The protein below binds the small molecule below.
Small molecule (SMILES): CC(=O)O[C@H]1C(=O)[C@@]2(C)[C@H]([C@H](OC(=O)c3ccccc3)[C@]3(O)C[C@H](OC(=O)[C@H](O)[C@@H](NC(=O)c4ccccc4)c4ccccc4)C(C)=C1C3(C)C)[C@]1(OC(C)=O)CO[C@@H]1C[C@@H]2O

Binding-site contacts:
Ligand atom C14 contacts residue LEU215 of chain 7.D at 3.3 Å (hydrophobic).
Ligand atom O05 contacts residue LEU361 of chain 7.D at 3.2 Å.
Ligand atom C08 contacts residue HIS227 of chain 7.D at 3.1 Å.
Ligand atom O07 contacts residue THR274 of chain 7.D at 3.7 Å.
Ligand atom C31 contacts residue HIS227 of chain 7.D at 3.6 Å.
Ligand atom O06 contacts residue PRO272 of chain 7.D at 3.7 Å.
Ligand atom C40 contacts residue VAL23 of chain 7.D at 3.7 Å (hydrophobic).
Ligand atom C15 contacts residue PRO272 of chain 7.D at 3.3 Å (hydrophobic).
Ligand atom O01 contacts residue ARG276 of chain 7.D at 3.7 Å.
Ligand atom O10 contacts residue GLY360 of chain 7.D at 3.8 Å.
Ligand atom C16 contacts residue PRO272 of chain 7.D at 3.8 Å (hydrophobic).
Ligand atom O06 contacts residue THR274 of chain 7.D at 2.9 Å (h-bond).
Ligand atom C44 contacts residue LEU361 of chain 7.D at 3.1 Å (hydrophobic).
Ligand atom C28 contacts residue PRO358 of chain 7.D at 3.7 Å (hydrophobic).
Ligand atom C39 contacts residue ALA231 of chain 7.D at 3.7 Å (hydrophobic).
Ligand atom C16 contacts residue THR274 of chain 7.D at 3.6 Å.
Ligand atom C15 contacts residue LEU273 of chain 7.D at 3.7 Å (hydrophobic).
Ligand atom C42 contacts residue GLU27 of chain 7.D at 3.4 Å.
Ligand atom O12 contacts residue GLY360 of chain 7.D at 3.8 Å.
Ligand atom O06 contacts residue LEU273 of chain 7.D at 3.0 Å.
Ligand atom C33 contacts residue GLU22 of chain 7.D at 3.7 Å.
Ligand atom O06 contacts residue LEU215 of chain 7.D at 3.5 Å.
Ligand atom C42 contacts residue VAL23 of chain 7.D at 3.2 Å (hydrophobic).
Ligand atom C07 contacts residue ASP224 of chain 7.D at 3.6 Å.
Ligand atom C36 contacts residue HIS227 of chain 7.D at 3.4 Å.
Ligand atom C30 contacts residue HIS227 of chain 7.D at 3.2 Å.
Ligand atom C47 contacts residue ARG276 of chain 7.D at 3.5 Å.
Ligand atom O13 contacts residue PRO358 of chain 7.D at 3.2 Å.
Ligand atom O14 contacts residue HIS227 of chain 7.D at 2.3 Å (h-bond).
Ligand atom C07 contacts residue HIS227 of chain 7.D at 2.4 Å.
Ligand atom C41 contacts residue GLU27 of chain 7.D at 3.3 Å.
Ligand atom C09 contacts residue HIS227 of chain 7.D at 3.6 Å.
Ligand atom C15 contacts residue THR274 of chain 7.D at 3.8 Å.
Ligand atom O13 contacts residue ARG359 of chain 7.D at 3.3 Å (salt-bridge).
Ligand atom C05 contacts residue HIS227 of chain 7.D at 2.9 Å.
Ligand atom C41 contacts residue VAL23 of chain 7.D at 2.8 Å (hydrophobic).
Ligand atom C06 contacts residue HIS227 of chain 7.D at 2.2 Å.
Ligand atom C14 contacts residue THR274 of chain 7.D at 3.6 Å.
Ligand atom C04 contacts residue HIS227 of chain 7.D at 3.5 Å.
Ligand atom C19 contacts residue THR274 of chain 7.D at 3.2 Å.

Sequence of chain 7.D:
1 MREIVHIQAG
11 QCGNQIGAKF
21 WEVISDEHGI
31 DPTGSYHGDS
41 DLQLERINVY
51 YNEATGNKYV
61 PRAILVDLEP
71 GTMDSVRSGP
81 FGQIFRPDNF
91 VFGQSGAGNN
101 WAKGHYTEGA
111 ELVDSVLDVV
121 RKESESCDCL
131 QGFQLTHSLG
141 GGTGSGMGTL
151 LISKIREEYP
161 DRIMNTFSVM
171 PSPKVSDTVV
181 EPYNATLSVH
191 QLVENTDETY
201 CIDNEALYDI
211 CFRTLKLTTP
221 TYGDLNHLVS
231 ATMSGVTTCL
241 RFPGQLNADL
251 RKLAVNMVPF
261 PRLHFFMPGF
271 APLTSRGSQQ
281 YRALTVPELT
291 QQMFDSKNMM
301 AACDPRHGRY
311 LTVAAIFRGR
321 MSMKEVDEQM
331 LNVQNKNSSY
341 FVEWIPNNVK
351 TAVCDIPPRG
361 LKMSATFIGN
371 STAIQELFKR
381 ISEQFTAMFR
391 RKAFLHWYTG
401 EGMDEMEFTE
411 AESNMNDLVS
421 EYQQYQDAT